Binding-site contacts:
Ligand atom C17 contacts residue PHE104 of chain 6.A at 3.7 Å (hydrophobic).
Ligand atom C20 contacts residue ARG57 of chain 6.A at 4.0 Å.
Ligand atom N11 contacts residue ASP46 of chain 6.A at 3.5 Å (salt-bridge).
Ligand atom C08 contacts residue ASP46 of chain 6.A at 3.7 Å.
Ligand atom N03 contacts residue TRP56 of chain 6.A at 3.8 Å.
Ligand atom C10 contacts residue PHE422 of chain 6.A at 3.7 Å (hydrophobic).
Ligand atom C09 contacts residue GLU421 of chain 6.A at 3.7 Å.
Ligand atom C23 contacts residue SER103 of chain 6.A at 3.8 Å.
Ligand atom C20 contacts residue TRP56 of chain 6.A at 3.7 Å (hydrophobic).
Ligand atom C23 contacts residue PHE104 of chain 6.A at 3.8 Å (hydrophobic).
Ligand atom S24 contacts residue ILE48 of chain 6.A at 4.0 Å.
Ligand atom C04 contacts residue TRP56 of chain 6.A at 3.9 Å (hydrophobic).
Ligand atom C15 contacts residue TRP56 of chain 6.A at 3.9 Å (hydrophobic).
Ligand atom C17 contacts residue TRP56 of chain 6.A at 3.7 Å (hydrophobic).
Ligand atom C22 contacts residue PHE104 of chain 6.A at 3.9 Å (hydrophobic).
Ligand atom C21 contacts residue TRP33 of chain 6.A at 3.6 Å (hydrophobic).
Ligand atom C22 contacts residue LEU83 of chain 6.A at 3.7 Å (hydrophobic).
Ligand atom C20 contacts residue ALA53 of chain 6.A at 3.9 Å (hydrophobic).
Ligand atom S24 contacts residue ALA53 of chain 6.A at 4.0 Å.
Ligand atom S24 contacts residue TRP56 of chain 6.A at 3.9 Å.
Ligand atom N01 contacts residue SER103 of chain 6.A at 2.7 Å (h-bond).
Ligand atom C07 contacts residue ASP46 of chain 6.A at 2.9 Å.
Ligand atom C02 contacts residue SER103 of chain 6.A at 3.9 Å.
Ligand atom C21 contacts residue ARG57 of chain 6.A at 3.8 Å.
Ligand atom C16 contacts residue TRP56 of chain 6.A at 3.7 Å (hydrophobic).
Ligand atom C08 contacts residue GLU421 of chain 6.A at 3.4 Å.
Ligand atom C13 contacts residue ASP46 of chain 6.A at 3.0 Å.
Ligand atom C19 contacts residue TRP56 of chain 6.A at 3.9 Å (hydrophobic).
Ligand atom C02 contacts residue TRP56 of chain 6.A at 3.6 Å (hydrophobic).
Ligand atom C18 contacts residue TRP56 of chain 6.A at 3.6 Å (hydrophobic).
Ligand atom C21 contacts residue LEU83 of chain 6.A at 3.7 Å (hydrophobic).
Ligand atom C09 contacts residue PHE422 of chain 6.A at 3.9 Å (hydrophobic).
Ligand atom C19 contacts residue ALA53 of chain 6.A at 3.6 Å (hydrophobic).
Ligand atom N14 contacts residue TRP56 of chain 6.A at 3.9 Å.
Ligand atom N14 contacts residue ILE48 of chain 6.A at 3.7 Å.
Ligand atom N01 contacts residue TRP56 of chain 6.A at 3.7 Å.
Ligand atom C02 contacts residue PHE422 of chain 6.A at 3.9 Å (hydrophobic).
Ligand atom N01 contacts residue PHE422 of chain 6.A at 2.8 Å (h-bond).
Ligand atom C18 contacts residue PHE104 of chain 6.A at 3.6 Å (hydrophobic).
Ligand atom C19 contacts residue PHE104 of chain 6.A at 3.6 Å (hydrophobic).

A protein and the small-molecule ligand that binds it are described below.
Small molecule (SMILES): C[C@@H]1CCc2c(sc3nc(SC[C@@H]4CCCN(C)C4)nc(N)c23)C1

Sequence of chain 6.A:
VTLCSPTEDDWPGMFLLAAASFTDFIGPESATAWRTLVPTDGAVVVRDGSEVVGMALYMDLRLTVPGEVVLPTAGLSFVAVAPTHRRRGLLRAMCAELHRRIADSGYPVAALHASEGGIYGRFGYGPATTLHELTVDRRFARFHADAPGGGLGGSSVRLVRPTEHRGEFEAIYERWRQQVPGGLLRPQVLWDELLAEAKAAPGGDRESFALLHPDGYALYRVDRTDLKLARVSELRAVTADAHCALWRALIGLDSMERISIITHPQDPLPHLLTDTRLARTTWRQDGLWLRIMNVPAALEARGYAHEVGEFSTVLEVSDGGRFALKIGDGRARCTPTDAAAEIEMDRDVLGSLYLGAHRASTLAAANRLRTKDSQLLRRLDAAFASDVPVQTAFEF